A protein and the small-molecule ligand that binds it are described below.
Small molecule (SMILES): CC(=O)N[C@H]1[C@H](O[C@H]2[C@H](O)[C@@H](NC(C)=O)CO[C@@H]2CO)O[C@H](CO)[C@@H](O[C@@H]2O[C@H](CO)[C@@H](O)[C@H](O[C@H]3O[C@H](CO)[C@@H](O)[C@H](O)[C@@H]3O)[C@@H]2O)[C@@H]1O

Sequence of chain 1.A:
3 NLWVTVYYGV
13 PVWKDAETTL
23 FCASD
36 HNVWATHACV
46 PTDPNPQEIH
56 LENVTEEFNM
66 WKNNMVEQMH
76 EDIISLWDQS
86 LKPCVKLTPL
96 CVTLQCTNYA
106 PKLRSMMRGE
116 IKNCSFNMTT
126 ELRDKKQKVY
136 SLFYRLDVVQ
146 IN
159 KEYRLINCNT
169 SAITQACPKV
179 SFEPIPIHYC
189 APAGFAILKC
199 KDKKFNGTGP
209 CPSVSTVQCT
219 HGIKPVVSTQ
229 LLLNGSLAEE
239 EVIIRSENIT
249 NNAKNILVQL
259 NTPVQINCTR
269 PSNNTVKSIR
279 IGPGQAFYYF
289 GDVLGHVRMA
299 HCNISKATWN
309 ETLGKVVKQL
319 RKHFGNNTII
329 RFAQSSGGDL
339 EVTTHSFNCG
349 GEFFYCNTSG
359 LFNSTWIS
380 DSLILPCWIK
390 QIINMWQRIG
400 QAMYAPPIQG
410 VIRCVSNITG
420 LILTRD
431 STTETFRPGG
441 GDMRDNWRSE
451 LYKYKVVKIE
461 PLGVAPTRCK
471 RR

Binding-site contacts:
Ligand atom C8 contacts residue ASN346 of chain 1.A at 4.0 Å.
Ligand atom C7 contacts residue SER415 of chain 1.A at 3.9 Å.
Ligand atom N2 contacts residue ASN232 of chain 1.A at 2.9 Å (h-bond).
Ligand atom O7 contacts residue ASN346 of chain 1.A at 3.7 Å.
Ligand atom O6 contacts residue CYS347 of chain 1.A at 4.4 Å.
Ligand atom O3 contacts residue CYS347 of chain 1.A at 4.3 Å.
Ligand atom C5 contacts residue VAL414 of chain 1.A at 4.3 Å (hydrophobic).
Ligand atom C3 contacts residue SER415 of chain 1.A at 4.2 Å.
Ligand atom O4 contacts residue GLU181 of chain 1.A at 4.4 Å.
Ligand atom O5 contacts residue ASN232 of chain 1.A at 2.4 Å (h-bond).
Ligand atom N2 contacts residue SER415 of chain 1.A at 3.2 Å (h-bond).
Ligand atom C1 contacts residue SER415 of chain 1.A at 4.5 Å.
Ligand atom O6 contacts residue GLY348 of chain 1.A at 3.1 Å (h-bond).
Ligand atom C8 contacts residue SER415 of chain 1.A at 3.7 Å.
Ligand atom C5 contacts residue GLU181 of chain 1.A at 4.1 Å.
Ligand atom O7 contacts residue PRO182 of chain 1.A at 4.0 Å.
Ligand atom O6 contacts residue LYS222 of chain 1.A at 4.1 Å.
Ligand atom C7 contacts residue VAL224 of chain 1.A at 4.1 Å (hydrophobic).
Ligand atom C1 contacts residue NAG1 of chain 1.FA at 4.3 Å.
Ligand atom C2 contacts residue SER415 of chain 1.A at 4.1 Å.
Ligand atom O5 contacts residue NAG1 of chain 1.FA at 3.9 Å.
Ligand atom C2 contacts residue ASN232 of chain 1.A at 2.4 Å.
Ligand atom C5 contacts residue ASN232 of chain 1.A at 3.7 Å.
Ligand atom C7 contacts residue ASN232 of chain 1.A at 3.8 Å.
Ligand atom C8 contacts residue VAL224 of chain 1.A at 3.8 Å (hydrophobic).
Ligand atom O7 contacts residue ASN232 of chain 1.A at 4.2 Å.
Ligand atom O6 contacts residue NAG1 of chain 1.FA at 4.0 Å.
Ligand atom C6 contacts residue NAG1 of chain 1.FA at 4.3 Å.
Ligand atom C7 contacts residue ASN346 of chain 1.A at 4.1 Å.
Ligand atom C6 contacts residue SER179 of chain 1.A at 4.0 Å.
Ligand atom C3 contacts residue VAL414 of chain 1.A at 4.2 Å (hydrophobic).
Ligand atom C3 contacts residue GLU181 of chain 1.A at 4.5 Å.
Ligand atom C1 contacts residue ASN232 of chain 1.A at 1.4 Å.
Ligand atom C4 contacts residue ASN232 of chain 1.A at 4.2 Å.
Ligand atom C6 contacts residue GLY348 of chain 1.A at 4.0 Å.
Ligand atom O7 contacts residue VAL224 of chain 1.A at 4.2 Å.
Ligand atom O6 contacts residue SER179 of chain 1.A at 3.6 Å.
Ligand atom C3 contacts residue ASN232 of chain 1.A at 3.8 Å.
Ligand atom C5 contacts residue NAG1 of chain 1.FA at 4.1 Å.
Ligand atom C8 contacts residue LEU231 of chain 1.A at 3.6 Å (hydrophobic).